Sequence of chain 1.J:
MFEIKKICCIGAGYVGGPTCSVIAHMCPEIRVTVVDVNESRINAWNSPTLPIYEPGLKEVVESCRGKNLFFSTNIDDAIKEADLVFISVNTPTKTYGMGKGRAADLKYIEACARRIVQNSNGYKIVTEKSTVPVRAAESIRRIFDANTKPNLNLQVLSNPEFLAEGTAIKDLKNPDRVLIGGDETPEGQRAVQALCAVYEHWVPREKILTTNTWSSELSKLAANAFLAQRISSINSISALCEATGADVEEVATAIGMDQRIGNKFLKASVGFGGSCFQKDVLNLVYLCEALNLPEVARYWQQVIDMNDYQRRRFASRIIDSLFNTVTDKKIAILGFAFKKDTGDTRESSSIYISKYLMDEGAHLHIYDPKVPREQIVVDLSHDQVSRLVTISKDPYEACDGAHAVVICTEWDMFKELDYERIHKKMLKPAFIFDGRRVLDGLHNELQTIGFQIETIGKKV

Sequence of chain 1.I:
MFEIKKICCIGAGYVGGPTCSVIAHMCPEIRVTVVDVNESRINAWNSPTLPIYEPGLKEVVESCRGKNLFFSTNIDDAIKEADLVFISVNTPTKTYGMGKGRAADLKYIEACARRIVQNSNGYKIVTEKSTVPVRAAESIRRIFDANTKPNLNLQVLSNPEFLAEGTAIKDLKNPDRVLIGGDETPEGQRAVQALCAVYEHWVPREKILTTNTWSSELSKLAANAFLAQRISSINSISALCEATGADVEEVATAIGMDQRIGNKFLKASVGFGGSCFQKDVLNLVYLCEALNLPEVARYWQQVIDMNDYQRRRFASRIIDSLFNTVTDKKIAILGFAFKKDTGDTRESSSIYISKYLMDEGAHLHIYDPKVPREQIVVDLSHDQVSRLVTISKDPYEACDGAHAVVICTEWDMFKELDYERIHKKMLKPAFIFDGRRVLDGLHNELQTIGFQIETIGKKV

Binding-site contacts:
Ligand atom O3C contacts residue PHE338 of chain 1.I at 2.6 Å (h-bond).
Ligand atom O6' contacts residue THR131 of chain 1.I at 3.3 Å.
Ligand atom O3C contacts residue GLY273 of chain 1.I at 3.1 Å (h-bond).
Ligand atom O1A contacts residue PHE265 of chain 1.I at 3.1 Å.
Ligand atom O3B contacts residue ALA164 of chain 1.I at 3.3 Å.
Ligand atom O2' contacts residue ARG260 of chain 1.J at 2.5 Å (salt-bridge).
Ligand atom C3' contacts residue PHE162 of chain 1.I at 3.1 Å (hydrophobic).
Ligand atom O4C contacts residue PHE272 of chain 1.I at 3.5 Å.
Ligand atom O2 contacts residue ILE231 of chain 1.I at 3.5 Å.
Ligand atom C4' contacts residue LEU163 of chain 1.I at 3.6 Å (hydrophobic).
Ligand atom O5' contacts residue CYS276 of chain 1.I at 3.6 Å.
Ligand atom C1' contacts residue PHE277 of chain 1.I at 3.6 Å (hydrophobic).
Ligand atom O4 contacts residue LEU266 of chain 1.I at 3.6 Å.
Ligand atom O2B contacts residue PHE338 of chain 1.I at 3.6 Å.
Ligand atom C4' contacts residue PHE162 of chain 1.I at 3.7 Å (hydrophobic).
Ligand atom C3C contacts residue PHE338 of chain 1.I at 3.6 Å (hydrophobic).
Ligand atom N3 contacts residue LYS267 of chain 1.I at 3.1 Å (salt-bridge).
Ligand atom O4' contacts residue LYS220 of chain 1.I at 3.4 Å (salt-bridge).
Ligand atom C5' contacts residue LEU163 of chain 1.I at 3.5 Å (hydrophobic).
Ligand atom O2C contacts residue ARG442 of chain 1.I at 2.9 Å (salt-bridge).
Ligand atom O2B contacts residue GLU165 of chain 1.I at 3.2 Å (salt-bridge).
Ligand atom O2A contacts residue LYS339 of chain 1.I at 2.7 Å (salt-bridge).
Ligand atom O3' contacts residue PHE162 of chain 1.I at 2.8 Å (h-bond).
Ligand atom O4' contacts residue LEU163 of chain 1.I at 2.9 Å (h-bond).
Ligand atom O4' contacts residue PHE162 of chain 1.I at 3.1 Å.
Ligand atom O2C contacts residue PHE338 of chain 1.I at 3.6 Å.
Ligand atom C5C contacts residue PHE277 of chain 1.I at 3.7 Å (hydrophobic).
Ligand atom O1A contacts residue PHE277 of chain 1.I at 3.7 Å.
Ligand atom O2' contacts residue ALA164 of chain 1.I at 3.6 Å.
Ligand atom C6' contacts residue THR131 of chain 1.I at 3.2 Å.
Ligand atom O3' contacts residue ARG260 of chain 1.J at 3.1 Å (salt-bridge).
Ligand atom O5' contacts residue PHE277 of chain 1.I at 3.5 Å.
Ligand atom O2 contacts residue SER269 of chain 1.I at 2.8 Å (h-bond).
Ligand atom O4 contacts residue LYS267 of chain 1.I at 3.3 Å (salt-bridge).
Ligand atom C6' contacts residue CYS276 of chain 1.I at 3.3 Å (hydrophobic).
Ligand atom C4C contacts residue GLY273 of chain 1.I at 3.6 Å.
Ligand atom O4 contacts residue PHE265 of chain 1.I at 3.2 Å.
Ligand atom O3A contacts residue LYS339 of chain 1.I at 3.4 Å.
Ligand atom O6' contacts residue CYS276 of chain 1.I at 2.6 Å.
Ligand atom O4' contacts residue GLU161 of chain 1.I at 3.1 Å (salt-bridge).

This small molecule binds to this protein.
Small molecule (SMILES): O=c1ccn([C@@H]2O[C@H](CO[P](=O)(O)O[P](=O)(O)O[C@H]3O[C@H](CO)[C@@H](O)[C@H](O)[C@H]3O)[C@@H](O)[C@H]2O)c(=O)[nH]1